Binding-site contacts:
Ligand atom O6 contacts residue ARG149 of chain 1.A at 4.3 Å.
Ligand atom C8 contacts residue PHE187 of chain 1.A at 4.2 Å (hydrophobic).
Ligand atom C7 contacts residue MET188 of chain 1.A at 4.2 Å (hydrophobic).
Ligand atom O7 contacts residue GLN186 of chain 1.A at 4.0 Å.
Ligand atom O4 contacts residue ARG298 of chain 1.A at 4.2 Å.
Ligand atom C6 contacts residue TYR152 of chain 1.A at 4.1 Å (hydrophobic).
Ligand atom C2 contacts residue TYR299 of chain 1.A at 3.9 Å (hydrophobic).
Ligand atom N2 contacts residue TYR220 of chain 1.A at 3.6 Å (h-bond).
Ligand atom O3 contacts residue TYR220 of chain 1.A at 2.8 Å (h-bond).
Ligand atom C5 contacts residue HIS301 of chain 1.A at 3.4 Å.
Ligand atom C3 contacts residue ARG298 of chain 1.A at 4.0 Å.
Ligand atom C8 contacts residue SER191 of chain 1.A at 4.4 Å.
Ligand atom C7 contacts residue SER191 of chain 1.A at 3.5 Å.
Ligand atom N2 contacts residue TYR299 of chain 1.A at 3.1 Å (h-bond).
Ligand atom O6 contacts residue HIS301 of chain 1.A at 3.7 Å.
Ligand atom C3 contacts residue TYR220 of chain 1.A at 3.4 Å (hydrophobic).
Ligand atom O1 contacts residue MET188 of chain 1.A at 3.6 Å.
Ligand atom C2 contacts residue SER191 of chain 1.A at 4.3 Å.
Ligand atom O3 contacts residue ARG298 of chain 1.A at 4.2 Å.
Ligand atom C4 contacts residue HIS301 of chain 1.A at 3.9 Å.
Ligand atom N2 contacts residue SER191 of chain 1.A at 4.2 Å.
Ligand atom O7 contacts residue MET188 of chain 1.A at 3.1 Å (h-bond).
Ligand atom C1 contacts residue MET188 of chain 1.A at 4.3 Å (hydrophobic).
Ligand atom O7 contacts residue PHE187 of chain 1.A at 3.7 Å.
Ligand atom C7 contacts residue TYR220 of chain 1.A at 3.9 Å (hydrophobic).
Ligand atom O3 contacts residue SER191 of chain 1.A at 3.5 Å (h-bond).
Ligand atom O7 contacts residue TYR220 of chain 1.A at 4.4 Å.
Ligand atom C2 contacts residue MET188 of chain 1.A at 4.1 Å (hydrophobic).
Ligand atom C8 contacts residue TYR220 of chain 1.A at 4.0 Å (hydrophobic).
Ligand atom C3 contacts residue TYR299 of chain 1.A at 4.3 Å (hydrophobic).
Ligand atom C2 contacts residue TYR220 of chain 1.A at 4.1 Å (hydrophobic).
Ligand atom C1 contacts residue TYR299 of chain 1.A at 3.8 Å (hydrophobic).
Ligand atom C8 contacts residue TYR299 of chain 1.A at 3.4 Å (hydrophobic).
Ligand atom C7 contacts residue TYR299 of chain 1.A at 3.9 Å (hydrophobic).
Ligand atom O1 contacts residue TYR299 of chain 1.A at 4.3 Å.
Ligand atom C6 contacts residue HIS301 of chain 1.A at 3.8 Å.
Ligand atom C8 contacts residue GLN186 of chain 1.A at 4.1 Å.
Ligand atom O7 contacts residue SER191 of chain 1.A at 2.8 Å (h-bond).
Ligand atom C7 contacts residue GLN186 of chain 1.A at 4.2 Å.
Ligand atom O4 contacts residue HIS301 of chain 1.A at 3.1 Å (h-bond).

Sequence of chain 1.A:
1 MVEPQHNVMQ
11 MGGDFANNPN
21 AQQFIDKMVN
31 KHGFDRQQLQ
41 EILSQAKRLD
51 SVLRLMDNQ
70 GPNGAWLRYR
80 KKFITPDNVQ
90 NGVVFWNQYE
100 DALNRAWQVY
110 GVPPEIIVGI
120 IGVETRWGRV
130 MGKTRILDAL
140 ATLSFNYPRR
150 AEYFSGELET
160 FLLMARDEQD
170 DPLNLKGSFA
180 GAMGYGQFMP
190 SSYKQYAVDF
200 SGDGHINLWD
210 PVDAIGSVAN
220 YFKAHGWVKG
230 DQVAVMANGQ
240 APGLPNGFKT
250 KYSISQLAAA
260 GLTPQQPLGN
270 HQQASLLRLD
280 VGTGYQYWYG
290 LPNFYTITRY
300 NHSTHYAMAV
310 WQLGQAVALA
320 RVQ

The protein below binds the small molecule below.
Small molecule (SMILES): CC(=O)N[C@@H]1[C@@H](O)[C@H](O)[C@@H](CO)O[C@H]1O